This small molecule binds to this protein.
Small molecule (SMILES): CC(=O)N[C@H]1[C@H](O[C@H]2[C@@H](O)[C@H](O)[C@@H](CO)O[C@@H]2O)O[C@H](CO)[C@@H](O)[C@@H]1O

Sequence of chain 2.B:
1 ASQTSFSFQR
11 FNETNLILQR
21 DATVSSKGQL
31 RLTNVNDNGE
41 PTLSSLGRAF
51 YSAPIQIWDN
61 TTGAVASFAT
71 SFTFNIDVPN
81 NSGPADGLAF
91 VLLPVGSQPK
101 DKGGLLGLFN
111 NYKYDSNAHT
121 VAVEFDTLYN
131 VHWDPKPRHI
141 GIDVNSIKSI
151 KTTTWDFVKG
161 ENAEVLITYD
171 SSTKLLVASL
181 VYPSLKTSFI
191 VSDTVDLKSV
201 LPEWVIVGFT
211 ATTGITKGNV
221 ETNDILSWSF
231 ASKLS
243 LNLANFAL

Binding-site contacts:
Ligand atom O1 contacts residue ILE215 of chain 2.B at 3.5 Å.
Ligand atom C5 contacts residue THR216 of chain 2.B at 3.7 Å.
Ligand atom C4 contacts residue LEU128 of chain 2.B at 3.8 Å (hydrophobic).
Ligand atom O7 contacts residue ASN130 of chain 2.B at 3.1 Å (h-bond).
Ligand atom O3 contacts residue GLY103 of chain 2.B at 3.5 Å.
Ligand atom C2 contacts residue ASN130 of chain 2.B at 4.1 Å.
Ligand atom C4 contacts residue TRP133 of chain 2.B at 4.2 Å (hydrophobic).
Ligand atom C6 contacts residue LEU128 of chain 2.B at 4.0 Å (hydrophobic).
Ligand atom O4 contacts residue TRP133 of chain 2.B at 4.0 Å.
Ligand atom O3 contacts residue ASP86 of chain 2.B at 4.0 Å.
Ligand atom O4 contacts residue LYS102 of chain 2.B at 4.1 Å.
Ligand atom C4 contacts residue GLY104 of chain 2.B at 3.9 Å.
Ligand atom C8 contacts residue HIS132 of chain 2.B at 3.5 Å.
Ligand atom O3 contacts residue GLY104 of chain 2.B at 2.9 Å (h-bond).
Ligand atom O4 contacts residue ASN219 of chain 2.B at 3.4 Å (h-bond).
Ligand atom C1 contacts residue ASN130 of chain 2.B at 4.3 Å.
Ligand atom C4 contacts residue ASN130 of chain 2.B at 3.9 Å.
Ligand atom O7 contacts residue VAL131 of chain 2.B at 4.1 Å.
Ligand atom C7 contacts residue ASN130 of chain 2.B at 4.1 Å.
Ligand atom C8 contacts residue VAL131 of chain 2.B at 4.0 Å (hydrophobic).
Ligand atom O6 contacts residue THR216 of chain 2.B at 3.4 Å (h-bond).
Ligand atom C4 contacts residue ASN219 of chain 2.B at 4.2 Å.
Ligand atom O6 contacts residue GLY214 of chain 2.B at 3.8 Å.
Ligand atom O6 contacts residue ASN219 of chain 2.B at 3.9 Å.
Ligand atom C1 contacts residue ILE215 of chain 2.B at 4.2 Å (hydrophobic).
Ligand atom O5 contacts residue LEU128 of chain 2.B at 3.9 Å.
Ligand atom C6 contacts residue TRP133 of chain 2.B at 3.6 Å (hydrophobic).
Ligand atom O4 contacts residue GLY103 of chain 2.B at 4.1 Å.
Ligand atom C6 contacts residue THR216 of chain 2.B at 3.6 Å.
Ligand atom O6 contacts residue ILE215 of chain 2.B at 3.3 Å (h-bond).
Ligand atom C2 contacts residue ILE215 of chain 2.B at 3.8 Å (hydrophobic).
Ligand atom C5 contacts residue ASN219 of chain 2.B at 4.0 Å.
Ligand atom C6 contacts residue ASN219 of chain 2.B at 3.0 Å.
Ligand atom C3 contacts residue ILE215 of chain 2.B at 4.1 Å (hydrophobic).
Ligand atom C3 contacts residue GLY104 of chain 2.B at 3.8 Å.
Ligand atom O2 contacts residue ASN130 of chain 2.B at 3.5 Å (h-bond).
Ligand atom O4 contacts residue LEU105 of chain 2.B at 3.7 Å.
Ligand atom C5 contacts residue LEU128 of chain 2.B at 4.2 Å (hydrophobic).
Ligand atom O4 contacts residue GLY104 of chain 2.B at 3.1 Å (h-bond).
Ligand atom O3 contacts residue ASN130 of chain 2.B at 4.0 Å.